Sequence of chain 2.A:
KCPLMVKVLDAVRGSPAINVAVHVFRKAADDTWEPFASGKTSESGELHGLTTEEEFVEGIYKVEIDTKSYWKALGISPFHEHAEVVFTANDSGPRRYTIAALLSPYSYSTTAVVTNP

Sequence of chain 1.A:
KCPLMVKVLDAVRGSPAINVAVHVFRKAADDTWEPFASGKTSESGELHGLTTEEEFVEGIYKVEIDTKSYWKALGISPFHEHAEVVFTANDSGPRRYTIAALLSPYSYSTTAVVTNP

Binding-site contacts:
Ligand atom C27 contacts residue THR110 of chain 1.A at 3.5 Å.
Ligand atom C6 contacts residue THR98 of chain 1.A at 3.2 Å.
Ligand atom O3 contacts residue SER44 of chain 2.A at 2.8 Å (h-bond).
Ligand atom C20 contacts residue CUR1 of chain 2.C at 0.2 Å.
Ligand atom O2 contacts residue CUR1 of chain 2.C at 1.7 Å (h-bond).
Ligand atom C20 contacts residue ALA100 of chain 1.A at 3.5 Å (hydrophobic).
Ligand atom C22 contacts residue CUR1 of chain 2.C at 0.3 Å.
Ligand atom C18 contacts residue CUR1 of chain 2.C at 0.4 Å.
Ligand atom O4' contacts residue SER109 of chain 1.A at 3.6 Å (h-bond).
Ligand atom C10 contacts residue CUR1 of chain 2.C at 0.8 Å.
Ligand atom C17 contacts residue CUR1 of chain 2.C at 1.1 Å.
Ligand atom C9 contacts residue LYS7 of chain 2.A at 3.4 Å.
Ligand atom C23 contacts residue CUR1 of chain 2.C at 0.2 Å.
Ligand atom C7 contacts residue THR98 of chain 1.A at 3.2 Å.
Ligand atom C8 contacts residue CUR1 of chain 2.C at 1.9 Å.
Ligand atom O4' contacts residue CUR1 of chain 2.C at 0.4 Å (h-bond).
Ligand atom C19 contacts residue CUR1 of chain 2.C at 0.2 Å.
Ligand atom O16 contacts residue LYS7 of chain 2.A at 3.6 Å.
Ligand atom O3 contacts residue LYS7 of chain 2.A at 3.4 Å.
Ligand atom C15 contacts residue CUR1 of chain 2.C at 0.8 Å.
Ligand atom C21 contacts residue CUR1 of chain 2.C at 0.2 Å.
Ligand atom C2 contacts residue LYS7 of chain 2.A at 3.3 Å.
Ligand atom O26 contacts residue LEU102 of chain 1.A at 3.4 Å.
Ligand atom C27 contacts residue THR111 of chain 1.A at 3.0 Å.
Ligand atom O26 contacts residue CUR1 of chain 2.C at 1.5 Å.
Ligand atom O4' contacts residue LEU102 of chain 1.A at 3.6 Å.
Ligand atom C27 contacts residue CUR1 of chain 2.C at 2.6 Å.
Ligand atom O26 contacts residue SER109 of chain 1.A at 3.6 Å.
Ligand atom C6 contacts residue VAL113 of chain 1.A at 3.5 Å (hydrophobic).
Ligand atom C24 contacts residue CUR1 of chain 2.C at 0.2 Å.
Ligand atom O2 contacts residue LYS7 of chain 2.A at 2.4 Å (salt-bridge).
Ligand atom C27 contacts residue ALA100 of chain 1.A at 3.3 Å (hydrophobic).
Ligand atom C7 contacts residue CUR1 of chain 2.C at 3.2 Å.
Ligand atom C3O contacts residue LYS7 of chain 2.A at 3.2 Å.
Ligand atom C3O contacts residue SER44 of chain 2.A at 3.1 Å.
Ligand atom O16 contacts residue CUR1 of chain 2.C at 0.8 Å.
Ligand atom C9 contacts residue CUR1 of chain 2.C at 0.8 Å.
Ligand atom C24 contacts residue ALA100 of chain 2.A at 3.7 Å (hydrophobic).
Ligand atom C5 contacts residue VAL113 of chain 1.A at 3.3 Å (hydrophobic).
Ligand atom C27 contacts residue SER109 of chain 1.A at 3.0 Å.

This protein binds this small molecule.
Small molecule (SMILES): COc1cc(/C=C\C(=O)/C=C(O)/C=C/c2ccc(O)c(OC)c2)ccc1O